Binding-site contacts:
Ligand atom C10 contacts residue TRP346 of chain 1.A at 4.0 Å (hydrophobic).
Ligand atom C10 contacts residue PHE219 of chain 1.A at 3.9 Å (hydrophobic).
Ligand atom C5 contacts residue PHE219 of chain 1.A at 3.3 Å (hydrophobic).
Ligand atom C9 contacts residue PHE219 of chain 1.A at 3.6 Å (hydrophobic).
Ligand atom C4 contacts residue THR218 of chain 1.A at 4.2 Å.
Ligand atom C7 contacts residue POP1 of chain 1.E at 2.8 Å.
Ligand atom C8 contacts residue PHE117 of chain 1.A at 4.2 Å (hydrophobic).
Ligand atom C13 contacts residue ASN261 of chain 1.A at 3.5 Å.
Ligand atom C12 contacts residue HIS354 of chain 1.A at 3.6 Å.
Ligand atom C12 contacts residue PHE353 of chain 1.A at 3.6 Å (hydrophobic).
Ligand atom C8 contacts residue PHE219 of chain 1.A at 3.7 Å (hydrophobic).
Ligand atom C3 contacts residue SER113 of chain 1.A at 3.9 Å.
Ligand atom C4 contacts residue TYR193 of chain 1.A at 4.0 Å (hydrophobic).
Ligand atom C12 contacts residue TYR360 of chain 1.A at 3.6 Å (hydrophobic).
Ligand atom C6 contacts residue PHE117 of chain 1.A at 3.5 Å (hydrophobic).
Ligand atom N contacts residue PHE117 of chain 1.A at 4.2 Å.
Ligand atom C1 contacts residue POP1 of chain 1.E at 3.6 Å.
Ligand atom C4 contacts residue POP1 of chain 1.E at 4.1 Å.
Ligand atom C3 contacts residue TYR116 of chain 1.A at 3.5 Å (hydrophobic).
Ligand atom C7 contacts residue MG1 of chain 1.C at 4.3 Å.
Ligand atom C1 contacts residue PHE219 of chain 1.A at 4.0 Å (hydrophobic).
Ligand atom C13 contacts residue TYR360 of chain 1.A at 3.6 Å (hydrophobic).
Ligand atom C13 contacts residue PHE117 of chain 1.A at 3.9 Å (hydrophobic).
Ligand atom C13 contacts residue POP1 of chain 1.E at 4.1 Å.
Ligand atom C11 contacts residue HIS354 of chain 1.A at 3.9 Å.
Ligand atom C2 contacts residue PHE117 of chain 1.A at 3.8 Å (hydrophobic).
Ligand atom C7 contacts residue MG1 of chain 1.B at 4.2 Å.
Ligand atom C7 contacts residue TYR193 of chain 1.A at 4.0 Å (hydrophobic).
Ligand atom C11 contacts residue PHE353 of chain 1.A at 3.9 Å (hydrophobic).
Ligand atom C12 contacts residue ASN261 of chain 1.A at 3.8 Å.
Ligand atom C5 contacts residue THR218 of chain 1.A at 3.5 Å.
Ligand atom C12 contacts residue PHE117 of chain 1.A at 4.2 Å (hydrophobic).
Ligand atom C10 contacts residue LEU93 of chain 1.A at 3.6 Å (hydrophobic).
Ligand atom C6 contacts residue POP1 of chain 1.E at 3.7 Å.
Ligand atom C5 contacts residue TYR116 of chain 1.A at 3.4 Å (hydrophobic).
Ligand atom C11 contacts residue LEU93 of chain 1.A at 3.6 Å (hydrophobic).
Ligand atom N contacts residue POP1 of chain 1.E at 4.2 Å.
Ligand atom C3 contacts residue PHE117 of chain 1.A at 3.8 Å (hydrophobic).
Ligand atom C4 contacts residue TYR116 of chain 1.A at 3.2 Å (hydrophobic).
Ligand atom C7 contacts residue ASP120 of chain 1.A at 3.1 Å.

The protein below binds the small molecule below.
Small molecule (SMILES): CC[N+](CC)(CC)Cc1ccccc1

Sequence of chain 1.A:
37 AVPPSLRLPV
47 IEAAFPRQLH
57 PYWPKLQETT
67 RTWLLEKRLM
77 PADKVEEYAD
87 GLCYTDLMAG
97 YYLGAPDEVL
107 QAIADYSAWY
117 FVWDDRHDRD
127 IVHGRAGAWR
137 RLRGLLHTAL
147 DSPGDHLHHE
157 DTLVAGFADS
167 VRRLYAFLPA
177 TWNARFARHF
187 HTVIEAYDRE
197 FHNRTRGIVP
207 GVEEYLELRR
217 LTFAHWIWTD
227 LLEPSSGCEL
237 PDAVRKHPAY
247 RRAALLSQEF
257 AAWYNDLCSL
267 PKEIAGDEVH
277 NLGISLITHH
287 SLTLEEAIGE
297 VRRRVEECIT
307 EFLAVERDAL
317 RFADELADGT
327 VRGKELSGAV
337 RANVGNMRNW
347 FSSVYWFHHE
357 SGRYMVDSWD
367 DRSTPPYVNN